Binding-site contacts:
Ligand atom O3B contacts residue MG1 of chain 1.B at 3.6 Å.
Ligand atom C3' contacts residue THR176 of chain 1.A at 3.5 Å.
Ligand atom C6 contacts residue LYS269 of chain 1.A at 3.5 Å.
Ligand atom O6 contacts residue LYS269 of chain 1.A at 3.1 Å.
Ligand atom N1 contacts residue THR326 of chain 1.A at 3.5 Å (h-bond).
Ligand atom O3A contacts residue GLU42 of chain 1.A at 3.5 Å.
Ligand atom O3' contacts residue ARG175 of chain 1.A at 2.9 Å (salt-bridge).
Ligand atom O2B contacts residue SER46 of chain 1.A at 2.8 Å (h-bond).
Ligand atom O1A contacts residue THR47 of chain 1.A at 2.8 Å (h-bond).
Ligand atom O4' contacts residue ASP149 of chain 1.A at 3.4 Å (salt-bridge).
Ligand atom O6 contacts residue ASP271 of chain 1.A at 3.5 Å (salt-bridge).
Ligand atom PG contacts residue MG1 of chain 1.B at 3.3 Å.
Ligand atom N7 contacts residue ASN268 of chain 1.A at 3.1 Å (h-bond).
Ligand atom O3G contacts residue GLY201 of chain 1.A at 3.6 Å.
Ligand atom O3' contacts residue THR176 of chain 1.A at 3.3 Å (h-bond).
Ligand atom O2G contacts residue MG1 of chain 1.B at 2.0 Å.
Ligand atom O3A contacts residue GLY44 of chain 1.A at 3.2 Å (h-bond).
Ligand atom N2 contacts residue ASP271 of chain 1.A at 3.0 Å (salt-bridge).
Ligand atom N2 contacts residue ARG175 of chain 1.A at 3.5 Å (salt-bridge).
Ligand atom O6 contacts residue CYS324 of chain 1.A at 3.4 Å.
Ligand atom O2' contacts residue LEU174 of chain 1.A at 2.9 Å (h-bond).
Ligand atom O6 contacts residue ALA325 of chain 1.A at 3.1 Å (h-bond).
Ligand atom O3G contacts residue LYS45 of chain 1.A at 2.8 Å (salt-bridge).
Ligand atom O2B contacts residue MG1 of chain 1.B at 2.1 Å.
Ligand atom O2G contacts residue THR180 of chain 1.A at 2.9 Å (h-bond).
Ligand atom O1A contacts residue GLY44 of chain 1.A at 3.4 Å.
Ligand atom O1B contacts residue GLY44 of chain 1.A at 3.1 Å (h-bond).
Ligand atom O3G contacts residue GLY202 of chain 1.A at 2.7 Å (h-bond).
Ligand atom PB contacts residue MG1 of chain 1.B at 3.3 Å.
Ligand atom O3' contacts residue SER150 of chain 1.A at 3.3 Å (h-bond).
Ligand atom O2' contacts residue ARG175 of chain 1.A at 3.3 Å.
Ligand atom O3B contacts residue GLU42 of chain 1.A at 2.9 Å (salt-bridge).
Ligand atom C2' contacts residue THR47 of chain 1.A at 3.5 Å.
Ligand atom O1A contacts residue SER46 of chain 1.A at 3.3 Å (h-bond).
Ligand atom O6 contacts residue ASN268 of chain 1.A at 3.3 Å (h-bond).
Ligand atom O1B contacts residue SER43 of chain 1.A at 3.1 Å (h-bond).
Ligand atom O3' contacts residue ARG177 of chain 1.A at 3.5 Å.
Ligand atom N1 contacts residue ASP271 of chain 1.A at 2.9 Å (salt-bridge).
Ligand atom N7 contacts residue ALA325 of chain 1.A at 3.2 Å.
Ligand atom O1B contacts residue LYS45 of chain 1.A at 2.8 Å (salt-bridge).

Sequence of chain 1.A:
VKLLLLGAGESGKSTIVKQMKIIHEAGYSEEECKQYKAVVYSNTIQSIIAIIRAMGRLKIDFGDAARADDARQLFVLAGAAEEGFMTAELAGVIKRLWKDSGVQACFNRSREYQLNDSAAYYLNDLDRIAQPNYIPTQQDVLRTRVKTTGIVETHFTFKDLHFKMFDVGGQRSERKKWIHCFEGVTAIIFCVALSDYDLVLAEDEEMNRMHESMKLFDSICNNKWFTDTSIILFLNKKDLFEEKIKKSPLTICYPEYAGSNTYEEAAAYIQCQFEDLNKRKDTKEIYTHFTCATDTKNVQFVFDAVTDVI

A small-molecule ligand and the protein it binds are described below.
Small molecule (SMILES): Nc1nc2c(ncn2[C@@H]2O[C@H](CO[P](=O)(O)O[P](=O)(O)OP(O)(O)=S)[C@@H](O)[C@H]2O)c(=O)[nH]1